A small-molecule ligand and the protein it binds are described below.
Small molecule (SMILES): CC(C)[C@@H](C)/C=C/[C@@H](C)[C@H]1CC[C@H]2C3=CC=C4C[C@@H](O)CC[C@]4(C)[C@H]3CC[C@]12C

Sequence of chain 1.B:
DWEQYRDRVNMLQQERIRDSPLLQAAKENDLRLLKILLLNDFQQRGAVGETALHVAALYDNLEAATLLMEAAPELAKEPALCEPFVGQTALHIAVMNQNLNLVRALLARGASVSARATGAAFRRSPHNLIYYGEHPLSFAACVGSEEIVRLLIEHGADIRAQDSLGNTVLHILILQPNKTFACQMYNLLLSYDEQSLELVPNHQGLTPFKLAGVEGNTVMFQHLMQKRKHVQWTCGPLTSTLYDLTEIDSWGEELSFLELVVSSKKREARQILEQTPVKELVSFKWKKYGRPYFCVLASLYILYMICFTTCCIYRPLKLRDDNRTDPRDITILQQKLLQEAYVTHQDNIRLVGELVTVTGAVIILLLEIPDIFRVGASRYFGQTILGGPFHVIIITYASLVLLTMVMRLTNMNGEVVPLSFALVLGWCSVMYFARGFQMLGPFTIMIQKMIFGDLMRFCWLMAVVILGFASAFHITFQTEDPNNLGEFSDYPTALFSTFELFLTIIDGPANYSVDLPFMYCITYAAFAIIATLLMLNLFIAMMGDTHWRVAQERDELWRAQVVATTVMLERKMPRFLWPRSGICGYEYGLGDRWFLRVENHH

Binding-site contacts:
Ligand atom C10 contacts residue MET466 of chain 1.B at 4.0 Å (hydrophobic).
Ligand atom C18 contacts residue LEU460 of chain 1.B at 3.9 Å (hydrophobic).
Ligand atom O1 contacts residue PHE425 of chain 1.B at 3.9 Å.
Ligand atom C12 contacts residue ILE565 of chain 1.A at 3.5 Å (hydrophobic).
Ligand atom C11 contacts residue MET466 of chain 1.B at 3.7 Å (hydrophobic).
Ligand atom C27 contacts residue ALA561 of chain 1.A at 3.9 Å (hydrophobic).
Ligand atom C18 contacts residue CYS463 of chain 1.B at 4.0 Å (hydrophobic).
Ligand atom C23 contacts residue ALA561 of chain 1.A at 3.9 Å (hydrophobic).
Ligand atom C21 contacts residue ILE565 of chain 1.A at 3.0 Å (hydrophobic).
Ligand atom C25 contacts residue PHE456 of chain 1.B at 3.3 Å (hydrophobic).
Ligand atom C4 contacts residue GLN483 of chain 1.B at 4.0 Å.
Ligand atom C4 contacts residue PHE425 of chain 1.B at 3.7 Å (hydrophobic).
Ligand atom C25 contacts residue ALA561 of chain 1.A at 3.9 Å (hydrophobic).
Ligand atom C3 contacts residue PHE425 of chain 1.B at 4.0 Å (hydrophobic).
Ligand atom C26 contacts residue PHE456 of chain 1.B at 3.3 Å (hydrophobic).
Ligand atom C22 contacts residue ILE565 of chain 1.A at 4.0 Å (hydrophobic).
Ligand atom C17 contacts residue ILE565 of chain 1.A at 3.7 Å (hydrophobic).
Ligand atom C9 contacts residue ILE486 of chain 1.B at 3.6 Å (hydrophobic).
Ligand atom C2 contacts residue PHE425 of chain 1.B at 3.7 Å (hydrophobic).
Ligand atom C19 contacts residue PHE425 of chain 1.B at 3.4 Å (hydrophobic).
Ligand atom C26 contacts residue ILE557 of chain 1.A at 3.3 Å (hydrophobic).
Ligand atom C26 contacts residue ALA561 of chain 1.A at 3.8 Å (hydrophobic).
Ligand atom C18 contacts residue ILE428 of chain 1.B at 3.9 Å (hydrophobic).
Ligand atom C2 contacts residue THR479 of chain 1.B at 3.9 Å.
Ligand atom C20 contacts residue ILE565 of chain 1.A at 3.7 Å (hydrophobic).
Ligand atom C6 contacts residue PRO424 of chain 1.B at 4.0 Å (hydrophobic).
Ligand atom C27 contacts residue VAL459 of chain 1.B at 3.8 Å (hydrophobic).
Ligand atom C1 contacts residue ILE482 of chain 1.B at 3.3 Å (hydrophobic).
Ligand atom C1 contacts residue MET466 of chain 1.B at 3.4 Å (hydrophobic).
Ligand atom O1 contacts residue GLN483 of chain 1.B at 3.1 Å.
Ligand atom O1 contacts residue THR479 of chain 1.B at 2.6 Å (h-bond).
Ligand atom C3 contacts residue THR479 of chain 1.B at 3.6 Å.
Ligand atom C20 contacts residue LEU460 of chain 1.B at 3.9 Å (hydrophobic).
Ligand atom C21 contacts residue PHE504 of chain 1.A at 3.9 Å (hydrophobic).
Ligand atom C3 contacts residue ILE482 of chain 1.B at 3.9 Å (hydrophobic).
Ligand atom C3 contacts residue GLN483 of chain 1.B at 3.5 Å.
Ligand atom C19 contacts residue MET466 of chain 1.B at 3.4 Å (hydrophobic).
Ligand atom C21 contacts residue VAL459 of chain 1.B at 3.1 Å (hydrophobic).
Ligand atom C2 contacts residue ILE482 of chain 1.B at 3.4 Å (hydrophobic).
Ligand atom C24 contacts residue ALA561 of chain 1.A at 3.5 Å (hydrophobic).

Sequence of chain 1.A:
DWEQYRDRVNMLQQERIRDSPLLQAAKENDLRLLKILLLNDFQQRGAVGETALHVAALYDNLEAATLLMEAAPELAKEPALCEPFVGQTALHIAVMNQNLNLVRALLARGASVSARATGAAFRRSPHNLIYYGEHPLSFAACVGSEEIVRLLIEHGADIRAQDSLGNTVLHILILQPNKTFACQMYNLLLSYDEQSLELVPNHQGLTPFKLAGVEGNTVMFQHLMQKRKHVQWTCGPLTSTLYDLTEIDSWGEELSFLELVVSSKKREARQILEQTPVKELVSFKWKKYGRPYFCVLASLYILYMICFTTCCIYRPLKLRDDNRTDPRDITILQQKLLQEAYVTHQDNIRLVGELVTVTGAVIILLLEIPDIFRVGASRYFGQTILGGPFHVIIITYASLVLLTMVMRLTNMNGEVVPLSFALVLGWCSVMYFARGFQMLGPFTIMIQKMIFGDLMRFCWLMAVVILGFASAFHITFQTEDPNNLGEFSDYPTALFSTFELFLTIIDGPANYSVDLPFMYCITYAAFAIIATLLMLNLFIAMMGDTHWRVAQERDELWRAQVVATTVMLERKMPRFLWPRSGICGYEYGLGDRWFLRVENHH